Sequence of chain 1.C:
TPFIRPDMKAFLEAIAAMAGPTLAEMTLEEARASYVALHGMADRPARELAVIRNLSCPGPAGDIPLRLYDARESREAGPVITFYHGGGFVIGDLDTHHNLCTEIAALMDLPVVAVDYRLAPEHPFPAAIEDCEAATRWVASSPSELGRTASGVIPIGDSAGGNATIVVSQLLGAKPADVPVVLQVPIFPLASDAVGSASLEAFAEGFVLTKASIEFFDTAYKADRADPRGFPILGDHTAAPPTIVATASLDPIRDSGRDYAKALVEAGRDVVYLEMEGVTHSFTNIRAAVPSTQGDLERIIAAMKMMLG

Binding-site contacts:
Ligand atom CAN contacts residue SER159 of chain 1.C at 2.8 Å.
Ligand atom CAK contacts residue HIS281 of chain 1.C at 4.0 Å.
Ligand atom CAG contacts residue ILE91 of chain 1.C at 4.0 Å (hydrophobic).
Ligand atom OAA contacts residue GLY87 of chain 1.C at 3.1 Å (h-bond).
Ligand atom CAM contacts residue SER159 of chain 1.C at 2.9 Å.
Ligand atom CAI contacts residue TYR35 of chain 1.C at 3.7 Å (hydrophobic).
Ligand atom CAL contacts residue HIS281 of chain 1.C at 3.6 Å.
Ligand atom CAN contacts residue GLY88 of chain 1.C at 2.7 Å.
Ligand atom CAO contacts residue ALA160 of chain 1.C at 4.0 Å (hydrophobic).
Ligand atom OAA contacts residue SER159 of chain 1.C at 3.5 Å (h-bond).
Ligand atom CAM contacts residue HIS281 of chain 1.C at 3.3 Å.
Ligand atom CAG contacts residue PHE217 of chain 1.C at 4.0 Å (hydrophobic).
Ligand atom CAI contacts residue GLY87 of chain 1.C at 3.8 Å.
Ligand atom OAB contacts residue HIS281 of chain 1.C at 3.2 Å.
Ligand atom CAQ contacts residue GLY88 of chain 1.C at 3.0 Å.
Ligand atom CAM contacts residue LEU209 of chain 1.C at 3.6 Å (hydrophobic).
Ligand atom CAM contacts residue PHE217 of chain 1.C at 4.0 Å (hydrophobic).
Ligand atom CAQ contacts residue SER159 of chain 1.C at 2.9 Å.
Ligand atom CAK contacts residue TYR35 of chain 1.C at 3.9 Å (hydrophobic).
Ligand atom CAL contacts residue GLY87 of chain 1.C at 3.5 Å.
Ligand atom CAG contacts residue TYR35 of chain 1.C at 3.3 Å (hydrophobic).
Ligand atom CAN contacts residue GLY87 of chain 1.C at 3.1 Å.
Ligand atom CAP contacts residue LEU209 of chain 1.C at 3.7 Å (hydrophobic).
Ligand atom CAL contacts residue GLY88 of chain 1.C at 3.5 Å.
Ligand atom OAD contacts residue ILE214 of chain 1.C at 3.9 Å.
Ligand atom CAL contacts residue SER159 of chain 1.C at 2.8 Å.
Ligand atom OAA contacts residue HIS281 of chain 1.C at 3.8 Å.
Ligand atom OAB contacts residue SER282 of chain 1.C at 3.3 Å (h-bond).
Ligand atom CAF contacts residue LEU209 of chain 1.C at 3.9 Å (hydrophobic).
Ligand atom CAI contacts residue PHE217 of chain 1.C at 3.5 Å (hydrophobic).
Ligand atom CAH contacts residue VAL208 of chain 1.C at 3.8 Å (hydrophobic).
Ligand atom OAA contacts residue TYR35 of chain 1.C at 3.8 Å.
Ligand atom CAO contacts residue GLY88 of chain 1.C at 3.8 Å.
Ligand atom CAP contacts residue SER159 of chain 1.C at 3.1 Å.
Ligand atom CAO contacts residue SER159 of chain 1.C at 3.1 Å.
Ligand atom NAE contacts residue SER159 of chain 1.C at 4.0 Å.
Ligand atom CAN contacts residue ALA160 of chain 1.C at 3.2 Å (hydrophobic).
Ligand atom CAQ contacts residue ALA160 of chain 1.C at 3.0 Å (hydrophobic).
Ligand atom OAC contacts residue LEU190 of chain 1.C at 3.6 Å.
Ligand atom CAP contacts residue HIS281 of chain 1.C at 3.9 Å.

The small molecule below binds the protein below.
Small molecule (SMILES): CCCCCC(=O)Oc1ccc([N+](=O)[O-])cc1